Sequence of chain 1.C:
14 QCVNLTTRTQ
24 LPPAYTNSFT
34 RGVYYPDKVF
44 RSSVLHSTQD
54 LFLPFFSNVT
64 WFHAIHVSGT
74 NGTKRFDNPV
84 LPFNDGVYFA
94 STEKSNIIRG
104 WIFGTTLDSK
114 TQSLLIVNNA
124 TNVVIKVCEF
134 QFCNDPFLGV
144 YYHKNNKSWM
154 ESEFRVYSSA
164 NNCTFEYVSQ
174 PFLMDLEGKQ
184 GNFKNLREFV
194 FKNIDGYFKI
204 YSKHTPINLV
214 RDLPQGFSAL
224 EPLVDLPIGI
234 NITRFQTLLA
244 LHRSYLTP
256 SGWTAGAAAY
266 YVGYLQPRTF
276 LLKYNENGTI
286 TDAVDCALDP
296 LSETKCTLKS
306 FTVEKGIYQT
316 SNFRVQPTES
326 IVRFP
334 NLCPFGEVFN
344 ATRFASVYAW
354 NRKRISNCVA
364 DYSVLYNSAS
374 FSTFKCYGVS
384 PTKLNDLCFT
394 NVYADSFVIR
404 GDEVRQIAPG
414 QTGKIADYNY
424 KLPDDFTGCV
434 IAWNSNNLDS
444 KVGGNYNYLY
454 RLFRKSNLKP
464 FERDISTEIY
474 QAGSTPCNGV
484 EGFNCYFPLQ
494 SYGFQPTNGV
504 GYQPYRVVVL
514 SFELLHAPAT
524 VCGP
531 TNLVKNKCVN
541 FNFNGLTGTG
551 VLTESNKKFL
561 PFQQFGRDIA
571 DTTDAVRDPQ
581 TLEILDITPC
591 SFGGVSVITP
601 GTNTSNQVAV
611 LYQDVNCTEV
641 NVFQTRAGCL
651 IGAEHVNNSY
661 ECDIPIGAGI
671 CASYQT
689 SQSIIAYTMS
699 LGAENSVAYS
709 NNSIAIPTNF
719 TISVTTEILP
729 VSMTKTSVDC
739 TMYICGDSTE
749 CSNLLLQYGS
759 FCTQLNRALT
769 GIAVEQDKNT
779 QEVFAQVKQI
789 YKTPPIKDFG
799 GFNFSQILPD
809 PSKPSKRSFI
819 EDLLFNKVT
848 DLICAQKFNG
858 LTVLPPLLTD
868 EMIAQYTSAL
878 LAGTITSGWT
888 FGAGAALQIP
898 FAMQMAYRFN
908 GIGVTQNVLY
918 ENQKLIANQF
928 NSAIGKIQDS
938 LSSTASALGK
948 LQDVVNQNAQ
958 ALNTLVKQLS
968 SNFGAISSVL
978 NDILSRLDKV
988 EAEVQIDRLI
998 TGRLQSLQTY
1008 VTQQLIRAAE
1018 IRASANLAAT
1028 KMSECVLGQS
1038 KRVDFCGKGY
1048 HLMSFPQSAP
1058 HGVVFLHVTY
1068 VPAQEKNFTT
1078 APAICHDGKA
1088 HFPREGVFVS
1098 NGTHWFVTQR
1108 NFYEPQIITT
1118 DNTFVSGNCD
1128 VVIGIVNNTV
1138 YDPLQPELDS

Binding-site contacts:
Ligand atom C6 contacts residue SER803 of chain 1.C at 4.3 Å.
Ligand atom C3 contacts residue ASN801 of chain 1.C at 3.8 Å.
Ligand atom O5 contacts residue ASN801 of chain 1.C at 2.3 Å (h-bond).
Ligand atom O5 contacts residue SER803 of chain 1.C at 3.4 Å (h-bond).
Ligand atom C1 contacts residue ASN801 of chain 1.C at 1.4 Å.
Ligand atom C2 contacts residue SER803 of chain 1.C at 4.5 Å.
Ligand atom C4 contacts residue ASN801 of chain 1.C at 4.2 Å.
Ligand atom O7 contacts residue ASN801 of chain 1.C at 2.5 Å (h-bond).
Ligand atom O6 contacts residue GLN804 of chain 1.C at 2.9 Å (h-bond).
Ligand atom C1 contacts residue SER803 of chain 1.C at 3.3 Å.
Ligand atom O6 contacts residue SER803 of chain 1.C at 4.4 Å.
Ligand atom C2 contacts residue ASN801 of chain 1.C at 2.4 Å.
Ligand atom N2 contacts residue ASN801 of chain 1.C at 2.9 Å (h-bond).
Ligand atom C5 contacts residue ASN801 of chain 1.C at 3.6 Å.
Ligand atom O6 contacts residue ASN801 of chain 1.C at 4.4 Å.
Ligand atom C5 contacts residue SER803 of chain 1.C at 3.6 Å.
Ligand atom C7 contacts residue ASN801 of chain 1.C at 2.9 Å.
Ligand atom C8 contacts residue ASN801 of chain 1.C at 4.2 Å.
Ligand atom C6 contacts residue GLN804 of chain 1.C at 3.6 Å.

The small molecule below binds the protein below.
Small molecule (SMILES): CC(=O)N[C@H]1[C@H](O[C@H]2[C@H](O)[C@@H](NC(C)=O)CO[C@@H]2CO)O[C@H](CO)[C@@H](O)[C@@H]1O